Sequence of chain 1.D:
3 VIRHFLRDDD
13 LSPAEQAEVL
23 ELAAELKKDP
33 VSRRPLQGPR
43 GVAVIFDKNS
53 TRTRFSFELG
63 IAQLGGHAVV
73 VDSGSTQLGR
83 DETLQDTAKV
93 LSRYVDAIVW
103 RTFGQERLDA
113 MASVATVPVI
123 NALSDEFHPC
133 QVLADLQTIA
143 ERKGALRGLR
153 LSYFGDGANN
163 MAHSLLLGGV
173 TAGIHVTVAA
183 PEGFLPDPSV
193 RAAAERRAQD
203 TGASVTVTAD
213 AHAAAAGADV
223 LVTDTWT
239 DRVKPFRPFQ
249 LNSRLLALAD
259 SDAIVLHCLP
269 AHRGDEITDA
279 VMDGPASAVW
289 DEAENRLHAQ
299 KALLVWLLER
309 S

Binding-site contacts:
Ligand atom O01 contacts residue LEU267 of chain 1.F at 3.6 Å.
Ligand atom C05 contacts residue PHE57 of chain 1.F at 4.4 Å (hydrophobic).
Ligand atom C05 contacts residue VAL92 of chain 1.D at 4.2 Å (hydrophobic).
Ligand atom C06 contacts residue VAL92 of chain 1.D at 4.4 Å (hydrophobic).
Ligand atom C10 contacts residue ARG54 of chain 1.F at 3.6 Å.
Ligand atom C03 contacts residue VAL92 of chain 1.D at 3.4 Å (hydrophobic).
Ligand atom C04 contacts residue VAL92 of chain 1.D at 3.7 Å (hydrophobic).
Ligand atom O01 contacts residue GLU84 of chain 1.D at 2.7 Å (salt-bridge).
Ligand atom O08 contacts residue TYR96 of chain 1.D at 2.9 Å (h-bond).
Ligand atom O12 contacts residue THR89 of chain 1.D at 3.8 Å.
Ligand atom B02 contacts residue ARG54 of chain 1.F at 3.3 Å.
Ligand atom C11 contacts residue VAL92 of chain 1.D at 3.6 Å (hydrophobic).
Ligand atom C05 contacts residue TYR96 of chain 1.D at 4.4 Å (hydrophobic).
Ligand atom C06 contacts residue ARG54 of chain 1.F at 3.7 Å.
Ligand atom O08 contacts residue ARG54 of chain 1.F at 3.1 Å (salt-bridge).
Ligand atom O09 contacts residue SER58 of chain 1.F at 3.1 Å (h-bond).
Ligand atom O09 contacts residue ARG54 of chain 1.F at 3.1 Å (salt-bridge).
Ligand atom O09 contacts residue PHE57 of chain 1.F at 3.3 Å.
Ligand atom N07 contacts residue SER58 of chain 1.F at 3.8 Å.
Ligand atom C10 contacts residue VAL92 of chain 1.D at 4.1 Å (hydrophobic).
Ligand atom O08 contacts residue ARG294 of chain 1.F at 3.6 Å.
Ligand atom B02 contacts residue VAL92 of chain 1.D at 3.7 Å.
Ligand atom O01 contacts residue VAL92 of chain 1.D at 4.1 Å.
Ligand atom O08 contacts residue ALA291 of chain 1.F at 4.4 Å.
Ligand atom O12 contacts residue ARG54 of chain 1.F at 4.0 Å.
Ligand atom C05 contacts residue ARG54 of chain 1.F at 3.9 Å.
Ligand atom O12 contacts residue GLU84 of chain 1.D at 2.6 Å (salt-bridge).
Ligand atom C03 contacts residue ARG54 of chain 1.F at 3.5 Å.
Ligand atom O01 contacts residue ARG54 of chain 1.F at 2.8 Å (salt-bridge).
Ligand atom N07 contacts residue TYR96 of chain 1.D at 3.2 Å (h-bond).
Ligand atom O12 contacts residue VAL92 of chain 1.D at 3.9 Å.
Ligand atom O08 contacts residue SER58 of chain 1.F at 3.3 Å.
Ligand atom C11 contacts residue ARG54 of chain 1.F at 3.4 Å.
Ligand atom N07 contacts residue PHE57 of chain 1.F at 4.2 Å.
Ligand atom C04 contacts residue ARG54 of chain 1.F at 3.8 Å.
Ligand atom N07 contacts residue ARG54 of chain 1.F at 3.1 Å (salt-bridge).
Ligand atom O09 contacts residue TYR96 of chain 1.D at 3.4 Å.
Ligand atom C10 contacts residue TYR96 of chain 1.D at 4.4 Å (hydrophobic).
Ligand atom C06 contacts residue TYR96 of chain 1.D at 4.0 Å (hydrophobic).
Ligand atom B02 contacts residue GLU84 of chain 1.D at 3.3 Å.

Sequence of chain 1.F:
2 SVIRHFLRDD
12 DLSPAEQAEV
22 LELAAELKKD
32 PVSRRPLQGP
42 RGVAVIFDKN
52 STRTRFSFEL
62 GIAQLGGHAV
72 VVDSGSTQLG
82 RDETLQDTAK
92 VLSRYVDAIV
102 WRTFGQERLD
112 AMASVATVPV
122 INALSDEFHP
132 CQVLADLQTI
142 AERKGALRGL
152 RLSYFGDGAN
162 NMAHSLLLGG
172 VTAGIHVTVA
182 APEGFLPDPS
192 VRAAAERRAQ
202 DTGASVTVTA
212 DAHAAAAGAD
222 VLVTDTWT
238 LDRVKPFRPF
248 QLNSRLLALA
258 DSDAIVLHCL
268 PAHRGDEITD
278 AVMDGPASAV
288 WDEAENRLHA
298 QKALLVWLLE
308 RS

This protein binds this small molecule.
Small molecule (SMILES): O=[N+]([O-])c1ccc(B(O)O)cc1